Sequence of chain 1.D:
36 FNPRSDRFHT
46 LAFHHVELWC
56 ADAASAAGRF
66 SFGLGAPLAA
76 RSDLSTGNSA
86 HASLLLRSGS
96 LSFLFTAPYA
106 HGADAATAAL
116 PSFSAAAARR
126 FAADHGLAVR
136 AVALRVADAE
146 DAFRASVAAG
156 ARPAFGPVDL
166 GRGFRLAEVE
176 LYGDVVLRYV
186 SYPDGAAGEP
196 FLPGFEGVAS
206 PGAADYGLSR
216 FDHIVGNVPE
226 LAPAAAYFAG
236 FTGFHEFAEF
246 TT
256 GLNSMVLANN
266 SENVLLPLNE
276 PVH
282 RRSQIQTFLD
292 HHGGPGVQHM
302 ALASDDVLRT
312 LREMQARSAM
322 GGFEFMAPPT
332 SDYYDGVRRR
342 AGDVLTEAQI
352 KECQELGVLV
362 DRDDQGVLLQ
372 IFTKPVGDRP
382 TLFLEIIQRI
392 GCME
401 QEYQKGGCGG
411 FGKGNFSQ

Binding-site contacts:
Ligand atom C12 contacts residue PHE373 of chain 1.D at 3.4 Å (hydrophobic).
Ligand atom O8 contacts residue CO1 of chain 1.K at 2.0 Å.
Ligand atom O7 contacts residue PHE416 of chain 1.D at 3.2 Å.
Ligand atom O8 contacts residue VAL220 of chain 1.D at 3.7 Å.
Ligand atom C16 contacts residue PHE373 of chain 1.D at 3.4 Å (hydrophobic).
Ligand atom C4 contacts residue CO1 of chain 1.K at 3.2 Å.
Ligand atom O11 contacts residue CO1 of chain 1.K at 2.0 Å.
Ligand atom O8 contacts residue HIS300 of chain 1.D at 3.2 Å (h-bond).
Ligand atom C25 contacts residue MET327 of chain 1.D at 3.8 Å (hydrophobic).
Ligand atom C2 contacts residue SER259 of chain 1.D at 3.3 Å.
Ligand atom C5 contacts residue PHE411 of chain 1.D at 3.8 Å (hydrophobic).
Ligand atom O8 contacts residue HIS218 of chain 1.D at 2.9 Å (h-bond).
Ligand atom N23 contacts residue PHE373 of chain 1.D at 3.8 Å.
Ligand atom C13 contacts residue GLN371 of chain 1.D at 3.8 Å.
Ligand atom C30 contacts residue GLN285 of chain 1.D at 3.4 Å.
Ligand atom C9 contacts residue PHE411 of chain 1.D at 3.2 Å (hydrophobic).
Ligand atom O11 contacts residue PHE373 of chain 1.D at 3.6 Å.
Ligand atom C26 contacts residue GLN285 of chain 1.D at 3.7 Å.
Ligand atom C1 contacts residue ASN274 of chain 1.D at 3.5 Å.
Ligand atom C20 contacts residue GLN285 of chain 1.D at 3.5 Å.
Ligand atom C13 contacts residue PHE373 of chain 1.D at 3.4 Å (hydrophobic).
Ligand atom C29 contacts residue PHE373 of chain 1.D at 3.5 Å (hydrophobic).
Ligand atom O11 contacts residue GLU386 of chain 1.D at 3.1 Å (salt-bridge).
Ligand atom C31 contacts residue ASN415 of chain 1.D at 3.8 Å.
Ligand atom C25 contacts residue GLN285 of chain 1.D at 3.8 Å.
Ligand atom C14 contacts residue PHE373 of chain 1.D at 3.4 Å (hydrophobic).
Ligand atom O19 contacts residue GLN285 of chain 1.D at 3.0 Å (h-bond).
Ligand atom C4 contacts residue HIS300 of chain 1.D at 3.5 Å.
Ligand atom O11 contacts residue HIS300 of chain 1.D at 2.9 Å (h-bond).
Ligand atom O19 contacts residue PHE384 of chain 1.D at 3.4 Å.
Ligand atom C10 contacts residue PHE373 of chain 1.D at 3.4 Å (hydrophobic).
Ligand atom C10 contacts residue PHE411 of chain 1.D at 3.8 Å (hydrophobic).
Ligand atom C27 contacts residue GLN285 of chain 1.D at 3.5 Å.
Ligand atom C12 contacts residue PHE411 of chain 1.D at 3.3 Å (hydrophobic).
Ligand atom C1 contacts residue SER259 of chain 1.D at 3.5 Å.
Ligand atom C9 contacts residue CO1 of chain 1.K at 3.1 Å.
Ligand atom C15 contacts residue PHE373 of chain 1.D at 3.5 Å (hydrophobic).
Ligand atom C5 contacts residue CO1 of chain 1.K at 3.7 Å.
Ligand atom C28 contacts residue GLN285 of chain 1.D at 3.4 Å.
Ligand atom C24 contacts residue GLN285 of chain 1.D at 3.7 Å.

A protein and the small-molecule ligand that binds it are described below.
Small molecule (SMILES): Cc1cccc(C)c1-n1c(=O)c2cc(C(=O)C3=C(O)CCCC3=O)ccc2n(C)c1=O